Sequence of chain 1.D:
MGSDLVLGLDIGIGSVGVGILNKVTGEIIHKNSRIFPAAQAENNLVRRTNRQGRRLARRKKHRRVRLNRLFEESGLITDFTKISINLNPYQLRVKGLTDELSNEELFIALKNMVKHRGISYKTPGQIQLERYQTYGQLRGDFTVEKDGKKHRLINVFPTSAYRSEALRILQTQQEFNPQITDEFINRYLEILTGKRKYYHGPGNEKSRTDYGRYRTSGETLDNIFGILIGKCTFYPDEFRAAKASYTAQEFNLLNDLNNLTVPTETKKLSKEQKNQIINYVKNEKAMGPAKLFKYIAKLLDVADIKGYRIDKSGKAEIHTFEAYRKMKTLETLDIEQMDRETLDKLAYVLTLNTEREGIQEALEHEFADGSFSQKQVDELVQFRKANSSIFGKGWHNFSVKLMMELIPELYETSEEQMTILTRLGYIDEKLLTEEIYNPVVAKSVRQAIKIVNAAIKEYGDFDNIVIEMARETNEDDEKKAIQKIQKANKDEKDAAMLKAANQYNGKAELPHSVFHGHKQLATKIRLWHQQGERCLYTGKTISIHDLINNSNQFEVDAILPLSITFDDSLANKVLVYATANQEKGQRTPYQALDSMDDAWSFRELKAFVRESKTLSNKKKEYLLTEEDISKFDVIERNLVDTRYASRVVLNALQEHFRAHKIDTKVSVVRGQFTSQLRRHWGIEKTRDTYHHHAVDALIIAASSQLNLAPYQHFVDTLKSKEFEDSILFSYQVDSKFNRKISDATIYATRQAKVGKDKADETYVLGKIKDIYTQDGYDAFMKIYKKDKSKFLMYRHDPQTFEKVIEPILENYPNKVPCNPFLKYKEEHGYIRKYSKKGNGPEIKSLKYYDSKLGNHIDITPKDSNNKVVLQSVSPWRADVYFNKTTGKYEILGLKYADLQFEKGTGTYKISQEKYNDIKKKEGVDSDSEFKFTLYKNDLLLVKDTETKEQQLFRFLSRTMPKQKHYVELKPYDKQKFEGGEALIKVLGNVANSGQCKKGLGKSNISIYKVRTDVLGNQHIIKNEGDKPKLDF

Binding-site contacts:
Ligand atom O5' contacts residue LEU1046 of chain 1.D at 3.6 Å.
Ligand atom C8 contacts residue GLN1085 of chain 1.D at 3.4 Å.
Ligand atom N6 contacts residue PHE674 of chain 1.D at 3.7 Å.
Ligand atom O4' contacts residue SER962 of chain 1.D at 3.7 Å.
Ligand atom N6 contacts residue MET1050 of chain 1.D at 3.7 Å.
Ligand atom OP1 contacts residue LYS868 of chain 1.D at 3.6 Å.
Ligand atom OP1 contacts residue ASN945 of chain 1.D at 2.8 Å (h-bond).
Ligand atom O3' contacts residue VAL963 of chain 1.D at 3.5 Å (h-bond).
Ligand atom OP1 contacts residue LYS942 of chain 1.D at 3.0 Å (salt-bridge).
Ligand atom C5 contacts residue LYS1087 of chain 1.D at 3.3 Å.
Ligand atom OP1 contacts residue GLY944 of chain 1.D at 3.2 Å.
Ligand atom N7 contacts residue LYS1087 of chain 1.D at 2.8 Å (salt-bridge).
Ligand atom C4' contacts residue SER962 of chain 1.D at 3.6 Å.
Ligand atom N7 contacts residue THR1049 of chain 1.D at 3.7 Å.
Ligand atom OP1 contacts residue ASN945 of chain 1.D at 2.5 Å (h-bond).
Ligand atom C6 contacts residue LYS1087 of chain 1.D at 3.1 Å.
Ligand atom N6 contacts residue GLN1085 of chain 1.D at 3.0 Å (h-bond).
Ligand atom C2' contacts residue GLN1085 of chain 1.D at 3.6 Å.
Ligand atom OP2 contacts residue SER1047 of chain 1.D at 3.5 Å (h-bond).
Ligand atom N1 contacts residue PHE674 of chain 1.D at 3.7 Å.
Ligand atom OP1 contacts residue PRO965 of chain 1.D at 3.5 Å.
Ligand atom O6 contacts residue LYS1087 of chain 1.D at 2.4 Å (salt-bridge).
Ligand atom N7 contacts residue GLN1085 of chain 1.D at 3.0 Å (h-bond).
Ligand atom OP2 contacts residue LYS1060 of chain 1.D at 3.3 Å.
Ligand atom C8 contacts residue MET1050 of chain 1.D at 3.5 Å (hydrophobic).
Ligand atom P contacts residue ASN945 of chain 1.D at 3.5 Å.
Ligand atom C5' contacts residue PRO965 of chain 1.D at 3.7 Å (hydrophobic).
Ligand atom OP2 contacts residue ASN945 of chain 1.D at 3.6 Å (h-bond).
Ligand atom O6 contacts residue GLN1085 of chain 1.D at 3.5 Å (h-bond).
Ligand atom O3' contacts residue SER962 of chain 1.D at 3.6 Å.
Ligand atom OP1 contacts residue LEU1046 of chain 1.D at 3.6 Å.
Ligand atom C5' contacts residue SER941 of chain 1.D at 3.5 Å.
Ligand atom OP2 contacts residue VAL963 of chain 1.D at 3.5 Å (h-bond).
Ligand atom OP2 contacts residue LYS985 of chain 1.D at 3.0 Å (salt-bridge).
Ligand atom OP1 contacts residue VAL963 of chain 1.D at 3.1 Å (h-bond).
Ligand atom C3' contacts residue VAL963 of chain 1.D at 3.7 Å (hydrophobic).
Ligand atom C5' contacts residue VAL963 of chain 1.D at 3.1 Å (hydrophobic).
Ligand atom C3' contacts residue LEU1046 of chain 1.D at 3.7 Å (hydrophobic).
Ligand atom C4' contacts residue VAL963 of chain 1.D at 3.5 Å (hydrophobic).
Ligand atom P contacts residue VAL963 of chain 1.D at 3.7 Å.

This small molecule binds to this protein.
Small molecule (SMILES): Nc1ccn([C@H]2C[C@H](O)[C@@H](CO[P](=O)(O)O[C@H]3C[C@H](n4cnc5c(=O)nc(N)[nH]c54)O[C@@H]3CO[P](=O)(O)O[C@H]3C[C@H](n4cnc5c(N)ncnc54)O[C@@H]3CO[P](=O)(O)O[C@H]3C[C@H](n4cnc5c(N)ncnc54)O[C@@H]3CO[P](=O)(O)O[C@H]3C[C@H](n4cnc5c(=O)nc(N)[nH]c54)O[C@@H]3CO[P](=O)(O)O[C@H]3C[C@H](n4cnc5c(N)ncnc54)O[C@@H]3CO[P](=O)(O)O[C@H]3C[C@H](n4cnc5c(N)ncnc54)O[C@@H]3CO[P](=O)(O)O[C@H]3C[C@H](n4cnc5c(N)ncnc54)O[C@@H]3CO)O2)c(=O)n1